Binding-site contacts:
Ligand atom C13 contacts residue HIS99 of chain 1.B at 3.7 Å.
Ligand atom N4 contacts residue ASP151 of chain 1.B at 3.6 Å.
Ligand atom C12 contacts residue GLN127 of chain 1.B at 4.0 Å.
Ligand atom N21 contacts residue ILE96 of chain 1.B at 4.1 Å.
Ligand atom C8 contacts residue HIS99 of chain 1.B at 3.8 Å.
Ligand atom C26 contacts residue PHE236 of chain 1.B at 3.8 Å (hydrophobic).
Ligand atom F30 contacts residue PHE236 of chain 1.B at 3.5 Å.
Ligand atom C33 contacts residue ILE225 of chain 1.B at 4.0 Å (hydrophobic).
Ligand atom C18 contacts residue ASP151 of chain 1.B at 3.9 Å.
Ligand atom C20 contacts residue ASP151 of chain 1.B at 4.0 Å.
Ligand atom C5 contacts residue ASP151 of chain 1.B at 3.6 Å.
Ligand atom C12 contacts residue TRP153 of chain 1.B at 3.4 Å (hydrophobic).
Ligand atom C27 contacts residue PHE236 of chain 1.B at 3.9 Å (hydrophobic).
Ligand atom C32 contacts residue ASP103 of chain 1.B at 3.5 Å.
Ligand atom C27 contacts residue ALA228 of chain 1.B at 3.8 Å (hydrophobic).
Ligand atom C11 contacts residue TRP153 of chain 1.B at 4.0 Å (hydrophobic).
Ligand atom C9 contacts residue LYS100 of chain 1.B at 4.1 Å.
Ligand atom C17 contacts residue ILE96 of chain 1.B at 3.9 Å (hydrophobic).
Ligand atom C9 contacts residue HIS99 of chain 1.B at 3.8 Å.
Ligand atom C5 contacts residue ILE96 of chain 1.B at 4.0 Å (hydrophobic).
Ligand atom C13 contacts residue LEU95 of chain 1.B at 3.7 Å (hydrophobic).
Ligand atom C25 contacts residue ASP151 of chain 1.B at 4.2 Å.
Ligand atom C17 contacts residue ASP151 of chain 1.B at 3.6 Å.
Ligand atom C3 contacts residue ASP151 of chain 1.B at 3.8 Å.
Ligand atom O22 contacts residue ASP151 of chain 1.B at 4.2 Å.
Ligand atom O22 contacts residue ILE96 of chain 1.B at 4.2 Å.
Ligand atom C3 contacts residue GLN123 of chain 1.B at 4.2 Å.
Ligand atom C32 contacts residue ILE225 of chain 1.B at 4.0 Å (hydrophobic).
Ligand atom C1 contacts residue ASP151 of chain 1.B at 3.6 Å.
Ligand atom N6 contacts residue ASP151 of chain 1.B at 3.7 Å.
Ligand atom C13 contacts residue GLN123 of chain 1.B at 3.7 Å.
Ligand atom F30 contacts residue LYS233 of chain 1.B at 3.4 Å.
Ligand atom C26 contacts residue ASP151 of chain 1.B at 4.2 Å.
Ligand atom F30 contacts residue ALA228 of chain 1.B at 3.5 Å.
Ligand atom C2 contacts residue HIS99 of chain 1.B at 3.7 Å.
Ligand atom C11 contacts residue GLN127 of chain 1.B at 3.7 Å.
Ligand atom C20 contacts residue ILE96 of chain 1.B at 3.8 Å (hydrophobic).
Ligand atom C7 contacts residue HIS99 of chain 1.B at 4.1 Å.
Ligand atom C33 contacts residue ASP103 of chain 1.B at 3.8 Å.
Ligand atom N19 contacts residue ASP151 of chain 1.B at 3.7 Å.

Sequence of chain 1.B:
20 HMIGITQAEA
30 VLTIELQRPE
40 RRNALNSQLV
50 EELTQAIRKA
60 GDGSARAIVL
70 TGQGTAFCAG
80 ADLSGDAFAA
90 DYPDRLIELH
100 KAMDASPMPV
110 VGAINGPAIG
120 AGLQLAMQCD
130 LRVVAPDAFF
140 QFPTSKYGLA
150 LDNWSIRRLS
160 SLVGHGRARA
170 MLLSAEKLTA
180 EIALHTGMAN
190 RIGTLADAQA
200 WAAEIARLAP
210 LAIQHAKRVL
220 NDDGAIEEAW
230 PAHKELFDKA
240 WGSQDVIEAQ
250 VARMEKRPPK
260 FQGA

This protein binds this small molecule.
Small molecule (SMILES): CCc1ccc([C@H]2C[C@@H](C)n3ncc(C(=O)NCc4ccc(F)cc4)c3N2)cc1